Binding-site contacts:
Ligand atom N contacts residue SER181 of chain 1.B at 4.0 Å.
Ligand atom OXT contacts residue PRO125 of chain 1.B at 3.7 Å.
Ligand atom C contacts residue ARG132 of chain 1.B at 3.5 Å.
Ligand atom C contacts residue PHE93 of chain 1.B at 3.4 Å (hydrophobic).
Ligand atom N contacts residue PHE93 of chain 1.B at 4.0 Å.
Ligand atom C contacts residue THR127 of chain 1.B at 3.9 Å.
Ligand atom CA contacts residue PRO125 of chain 1.B at 3.8 Å (hydrophobic).
Ligand atom O contacts residue PHE93 of chain 1.B at 3.1 Å.
Ligand atom OXT contacts residue SER181 of chain 1.B at 3.5 Å (h-bond).
Ligand atom N contacts residue PRO125 of chain 1.B at 2.8 Å (h-bond).
Ligand atom CA contacts residue PHE93 of chain 1.B at 3.7 Å (hydrophobic).
Ligand atom N contacts residue PHE251 of chain 1.B at 3.6 Å.
Ligand atom O contacts residue SER181 of chain 1.B at 2.8 Å (h-bond).
Ligand atom CA contacts residue THR127 of chain 1.B at 4.0 Å.
Ligand atom N contacts residue LEU126 of chain 1.B at 4.5 Å.
Ligand atom OXT contacts residue PHE93 of chain 1.B at 3.5 Å.
Ligand atom OXT contacts residue LEU126 of chain 1.B at 3.5 Å.
Ligand atom C contacts residue PRO125 of chain 1.B at 4.2 Å (hydrophobic).
Ligand atom O contacts residue SER180 of chain 1.B at 3.5 Å.
Ligand atom N contacts residue ASP225 of chain 1.B at 2.8 Å (salt-bridge).
Ligand atom CA contacts residue SER181 of chain 1.B at 3.5 Å.
Ligand atom OXT contacts residue ARG132 of chain 1.B at 2.7 Å (salt-bridge).
Ligand atom N contacts residue THR127 of chain 1.B at 3.2 Å (h-bond).
Ligand atom C contacts residue SER181 of chain 1.B at 3.1 Å.
Ligand atom O contacts residue ARG132 of chain 1.B at 2.8 Å (salt-bridge).
Ligand atom CA contacts residue ASP225 of chain 1.B at 3.5 Å.
Ligand atom CA contacts residue TRP224 of chain 1.B at 3.7 Å (hydrophobic).
Ligand atom OXT contacts residue THR127 of chain 1.B at 2.8 Å (h-bond).

Sequence of chain 1.B:
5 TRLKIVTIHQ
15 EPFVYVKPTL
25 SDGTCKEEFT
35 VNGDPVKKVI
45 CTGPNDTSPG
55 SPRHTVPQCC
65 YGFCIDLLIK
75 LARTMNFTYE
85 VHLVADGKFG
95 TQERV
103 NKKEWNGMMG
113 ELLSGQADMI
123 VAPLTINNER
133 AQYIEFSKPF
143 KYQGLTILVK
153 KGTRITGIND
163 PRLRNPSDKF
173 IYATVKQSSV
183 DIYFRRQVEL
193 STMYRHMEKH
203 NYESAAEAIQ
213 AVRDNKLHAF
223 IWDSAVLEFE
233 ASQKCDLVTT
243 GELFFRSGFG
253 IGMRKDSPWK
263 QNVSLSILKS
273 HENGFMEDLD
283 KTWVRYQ

The small molecule below binds the protein below.
Small molecule (SMILES): NCC(=O)O